Sequence of chain 1.A:
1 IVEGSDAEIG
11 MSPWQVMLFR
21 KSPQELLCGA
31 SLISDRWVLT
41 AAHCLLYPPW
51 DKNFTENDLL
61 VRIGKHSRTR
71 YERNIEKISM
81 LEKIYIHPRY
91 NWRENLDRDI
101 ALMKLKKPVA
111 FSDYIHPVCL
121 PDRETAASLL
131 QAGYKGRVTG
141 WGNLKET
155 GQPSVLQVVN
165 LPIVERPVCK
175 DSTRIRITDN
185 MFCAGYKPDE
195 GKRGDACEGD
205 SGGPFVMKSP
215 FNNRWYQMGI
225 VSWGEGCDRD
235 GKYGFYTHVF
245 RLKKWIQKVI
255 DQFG

Binding-site contacts:
Ligand atom C3 contacts residue VAL225 of chain 1.A at 3.8 Å (hydrophobic).
Ligand atom C6 contacts residue GLU202 of chain 1.A at 3.8 Å.
Ligand atom C6 contacts residue GLY230 of chain 1.A at 4.2 Å.
Ligand atom N8 contacts residue ALA200 of chain 1.A at 3.4 Å (h-bond).
Ligand atom N4 contacts residue ALA200 of chain 1.A at 4.2 Å.
Ligand atom C5 contacts residue GLY230 of chain 1.A at 3.6 Å.
Ligand atom C1 contacts residue GLU202 of chain 1.A at 3.8 Å.
Ligand atom N9 contacts residue ASP199 of chain 1.A at 2.9 Å (salt-bridge).
Ligand atom C5 contacts residue GLY228 of chain 1.A at 3.4 Å.
Ligand atom C7 contacts residue TRP227 of chain 1.A at 4.0 Å (hydrophobic).
Ligand atom C6 contacts residue CYS201 of chain 1.A at 3.8 Å (hydrophobic).
Ligand atom C2 contacts residue VAL225 of chain 1.A at 3.7 Å (hydrophobic).
Ligand atom C5 contacts residue TRP227 of chain 1.A at 4.0 Å (hydrophobic).
Ligand atom C1 contacts residue CYS201 of chain 1.A at 3.6 Å (hydrophobic).
Ligand atom N9 contacts residue TRP227 of chain 1.A at 3.9 Å.
Ligand atom C3 contacts residue GLY228 of chain 1.A at 3.8 Å.
Ligand atom C3 contacts residue SER226 of chain 1.A at 4.4 Å.
Ligand atom N4 contacts residue GLY230 of chain 1.A at 4.3 Å.
Ligand atom C2 contacts residue CYS201 of chain 1.A at 3.6 Å (hydrophobic).
Ligand atom N8 contacts residue ASP199 of chain 1.A at 2.9 Å (salt-bridge).
Ligand atom C2 contacts residue ALA200 of chain 1.A at 4.3 Å (hydrophobic).
Ligand atom C3 contacts residue TRP227 of chain 1.A at 3.5 Å (hydrophobic).
Ligand atom C7 contacts residue ASP199 of chain 1.A at 3.7 Å.
Ligand atom N8 contacts residue GLY230 of chain 1.A at 2.9 Å (h-bond).
Ligand atom C7 contacts residue GLY228 of chain 1.A at 3.7 Å.
Ligand atom N8 contacts residue CYS231 of chain 1.A at 4.0 Å.
Ligand atom N4 contacts residue GLY228 of chain 1.A at 3.4 Å (h-bond).
Ligand atom N9 contacts residue GLY228 of chain 1.A at 4.4 Å.
Ligand atom C7 contacts residue GLY230 of chain 1.A at 4.0 Å.
Ligand atom N4 contacts residue TRP227 of chain 1.A at 3.6 Å.
Ligand atom N9 contacts residue ALA200 of chain 1.A at 3.5 Å (h-bond).
Ligand atom N8 contacts residue GLY228 of chain 1.A at 3.8 Å.
Ligand atom C7 contacts residue ALA200 of chain 1.A at 3.5 Å (hydrophobic).
Ligand atom C1 contacts residue SER205 of chain 1.A at 3.8 Å.
Ligand atom C6 contacts residue CYS231 of chain 1.A at 4.2 Å (hydrophobic).
Ligand atom C2 contacts residue SER205 of chain 1.A at 3.8 Å.
Ligand atom N9 contacts residue GLY238 of chain 1.A at 3.6 Å.

This small molecule binds to this protein.
Small molecule (SMILES): [H]/N=C(\N)N1CCCCC1